The protein below binds the small molecule below.
Small molecule (SMILES): Nc1ncnc2c1ncn2[C@@H]1O[C@H](COP(=O)(O)OP(=O)(O)OP(O)(O)=S)[C@@H](O)[C@H]1O

Sequence of chain 1.A:
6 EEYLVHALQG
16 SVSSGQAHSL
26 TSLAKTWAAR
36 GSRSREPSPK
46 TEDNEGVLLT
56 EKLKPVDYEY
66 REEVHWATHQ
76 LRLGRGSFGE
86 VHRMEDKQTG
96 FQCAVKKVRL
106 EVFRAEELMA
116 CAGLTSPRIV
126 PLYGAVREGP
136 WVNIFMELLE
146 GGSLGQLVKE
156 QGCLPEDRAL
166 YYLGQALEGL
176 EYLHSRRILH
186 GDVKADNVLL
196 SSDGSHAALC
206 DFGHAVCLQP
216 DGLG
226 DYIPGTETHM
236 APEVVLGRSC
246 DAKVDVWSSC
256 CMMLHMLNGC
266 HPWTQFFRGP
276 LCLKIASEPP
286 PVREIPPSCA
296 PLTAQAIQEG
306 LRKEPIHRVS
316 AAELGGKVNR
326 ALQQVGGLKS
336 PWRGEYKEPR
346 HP

Binding-site contacts:
Ligand atom O3G contacts residue PHE83 of chain 1.A at 3.1 Å.
Ligand atom O2B contacts residue GLY81 of chain 1.A at 3.2 Å.
Ligand atom O3B contacts residue LYS101 of chain 1.A at 2.8 Å (salt-bridge).
Ligand atom O3' contacts residue ASP191 of chain 1.A at 2.5 Å (salt-bridge).
Ligand atom PB contacts residue ASP206 of chain 1.A at 3.4 Å.
Ligand atom S1G contacts residue ASP187 of chain 1.A at 3.4 Å (salt-bridge).
Ligand atom PB contacts residue MG1 of chain 1.F at 3.2 Å.
Ligand atom O1A contacts residue LYS101 of chain 1.A at 2.7 Å (salt-bridge).
Ligand atom O3A contacts residue LYS101 of chain 1.A at 2.9 Å (salt-bridge).
Ligand atom O1B contacts residue GLY84 of chain 1.A at 2.8 Å (h-bond).
Ligand atom O2' contacts residue GLN151 of chain 1.A at 3.5 Å (h-bond).
Ligand atom O5' contacts residue VAL86 of chain 1.A at 3.4 Å.
Ligand atom N6 contacts residue LEU194 of chain 1.A at 3.5 Å.
Ligand atom S1G contacts residue HIS209 of chain 1.A at 3.5 Å.
Ligand atom O3G contacts residue ASP206 of chain 1.A at 3.4 Å (salt-bridge).
Ligand atom N6 contacts residue MET141 of chain 1.A at 3.2 Å (h-bond).
Ligand atom C3' contacts residue ASP191 of chain 1.A at 3.4 Å.
Ligand atom O2A contacts residue MG1 of chain 1.F at 2.0 Å.
Ligand atom N1 contacts residue LEU144 of chain 1.A at 3.3 Å (h-bond).
Ligand atom O2B contacts residue ASP206 of chain 1.A at 2.9 Å (salt-bridge).
Ligand atom O1B contacts residue GLY81 of chain 1.A at 3.2 Å.
Ligand atom O1B contacts residue PHE83 of chain 1.A at 2.9 Å (h-bond).
Ligand atom O4' contacts residue VAL86 of chain 1.A at 3.4 Å.
Ligand atom N6 contacts residue GLU142 of chain 1.A at 2.9 Å (salt-bridge).
Ligand atom O2B contacts residue MG1 of chain 1.F at 2.0 Å.
Ligand atom PG contacts residue ASP206 of chain 1.A at 2.6 Å.
Ligand atom O2A contacts residue ASP206 of chain 1.A at 2.8 Å (salt-bridge).
Ligand atom O1B contacts residue SER82 of chain 1.A at 3.3 Å (h-bond).
Ligand atom O2G contacts residue PHE83 of chain 1.A at 3.4 Å.
Ligand atom O2A contacts residue ASN192 of chain 1.A at 2.9 Å (h-bond).
Ligand atom PA contacts residue MG1 of chain 1.F at 3.3 Å.
Ligand atom C5 contacts residue LEU194 of chain 1.A at 3.4 Å (hydrophobic).
Ligand atom C6 contacts residue LEU194 of chain 1.A at 3.4 Å (hydrophobic).
Ligand atom O3B contacts residue ASP206 of chain 1.A at 2.5 Å (salt-bridge).
Ligand atom O2' contacts residue SER148 of chain 1.A at 3.5 Å.
Ligand atom O3A contacts residue MG1 of chain 1.F at 3.5 Å.
Ligand atom O2G contacts residue ASP206 of chain 1.A at 3.5 Å (salt-bridge).
Ligand atom S1G contacts residue ASP206 of chain 1.A at 2.1 Å (salt-bridge).
Ligand atom PA contacts residue LYS101 of chain 1.A at 3.4 Å.
Ligand atom O1A contacts residue ASP206 of chain 1.A at 3.5 Å.